Sequence of chain 6.A:
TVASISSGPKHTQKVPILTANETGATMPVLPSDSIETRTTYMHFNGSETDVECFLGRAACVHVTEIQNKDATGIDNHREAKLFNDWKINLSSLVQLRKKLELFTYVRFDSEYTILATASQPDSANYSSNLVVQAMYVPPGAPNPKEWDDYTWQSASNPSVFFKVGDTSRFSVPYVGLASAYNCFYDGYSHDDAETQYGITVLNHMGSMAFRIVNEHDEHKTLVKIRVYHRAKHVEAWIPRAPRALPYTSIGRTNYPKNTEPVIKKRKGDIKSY

Binding-site contacts:
Ligand atom C31 contacts residue ASN219 of chain 6.A at 3.7 Å.
Ligand atom C4B contacts residue PHE186 of chain 6.A at 3.6 Å (hydrophobic).
Ligand atom O1A contacts residue PHE186 of chain 6.A at 3.4 Å.
Ligand atom O1A contacts residue MET224 of chain 6.A at 3.9 Å.
Ligand atom C1C contacts residue TYR128 of chain 6.A at 3.6 Å (hydrophobic).
Ligand atom C2C contacts residue ILE104 of chain 6.A at 3.9 Å (hydrophobic).
Ligand atom C4 contacts residue TYR197 of chain 6.A at 3.6 Å (hydrophobic).
Ligand atom N2 contacts residue ASN219 of chain 6.A at 3.5 Å (h-bond).
Ligand atom C4A contacts residue ALA150 of chain 6.A at 3.9 Å (hydrophobic).
Ligand atom N3A contacts residue PRO174 of chain 6.A at 3.3 Å (h-bond).
Ligand atom C4A contacts residue VAL176 of chain 6.A at 3.9 Å (hydrophobic).
Ligand atom CL2 contacts residue MET224 of chain 6.A at 3.2 Å.
Ligand atom C4A contacts residue SER175 of chain 6.A at 3.6 Å.
Ligand atom CL2 contacts residue TYR128 of chain 6.A at 3.4 Å.
Ligand atom C5 contacts residue LEU106 of chain 6.A at 3.7 Å (hydrophobic).
Ligand atom C5B contacts residue PHE186 of chain 6.A at 3.8 Å (hydrophobic).
Ligand atom C4C contacts residue VAL191 of chain 6.A at 3.7 Å (hydrophobic).
Ligand atom C5A contacts residue VAL176 of chain 6.A at 3.8 Å (hydrophobic).
Ligand atom C2C contacts residue MET221 of chain 6.A at 3.3 Å (hydrophobic).
Ligand atom C5A contacts residue ALA150 of chain 6.A at 3.4 Å (hydrophobic).
Ligand atom C3B contacts residue TYR152 of chain 6.A at 3.9 Å (hydrophobic).
Ligand atom C1C contacts residue LEU106 of chain 6.A at 3.9 Å (hydrophobic).
Ligand atom O1 contacts residue MET221 of chain 6.A at 3.4 Å (h-bond).
Ligand atom CL1 contacts residue VAL188 of chain 6.A at 3.7 Å.
Ligand atom N3A contacts residue ALA24 of chain 6.C at 3.8 Å.
Ligand atom C2A contacts residue PHE186 of chain 6.A at 3.6 Å (hydrophobic).
Ligand atom C31 contacts residue TYR197 of chain 6.A at 3.6 Å (hydrophobic).
Ligand atom C5B contacts residue MET224 of chain 6.A at 3.8 Å (hydrophobic).
Ligand atom C4A contacts residue PRO174 of chain 6.A at 3.2 Å (hydrophobic).
Ligand atom C4B contacts residue TYR152 of chain 6.A at 3.7 Å (hydrophobic).
Ligand atom CL2 contacts residue ILE104 of chain 6.A at 3.4 Å.
Ligand atom C3C contacts residue TYR128 of chain 6.A at 3.8 Å (hydrophobic).
Ligand atom O1 contacts residue LEU106 of chain 6.A at 3.7 Å.
Ligand atom N2 contacts residue MET221 of chain 6.A at 3.9 Å.
Ligand atom C5C contacts residue TYR152 of chain 6.A at 3.8 Å (hydrophobic).
Ligand atom O1B contacts residue VAL188 of chain 6.A at 3.8 Å.
Ligand atom C3C contacts residue ILE104 of chain 6.A at 3.6 Å (hydrophobic).
Ligand atom C3B contacts residue ALA24 of chain 6.C at 4.0 Å (hydrophobic).
Ligand atom CL1 contacts residue LEU25 of chain 6.C at 3.5 Å.
Ligand atom C5 contacts residue MET221 of chain 6.A at 3.9 Å (hydrophobic).

Sequence of chain 6.C:
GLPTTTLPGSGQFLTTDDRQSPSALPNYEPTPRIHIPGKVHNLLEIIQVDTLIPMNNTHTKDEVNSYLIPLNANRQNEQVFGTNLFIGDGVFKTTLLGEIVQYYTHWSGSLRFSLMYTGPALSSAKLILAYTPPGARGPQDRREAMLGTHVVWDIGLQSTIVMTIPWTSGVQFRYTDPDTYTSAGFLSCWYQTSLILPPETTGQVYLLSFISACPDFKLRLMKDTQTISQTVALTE

A protein and the small-molecule ligand that binds it are described below.
Small molecule (SMILES): Cc1cc(CCCCCOc2c(Cl)cc(C3=NCCO3)cc2Cl)on1